Binding-site contacts:
Ligand atom C3 contacts residue ASN19 of chain 53.Z at 4.4 Å.
Ligand atom C2 contacts residue ASN19 of chain 53.Z at 3.4 Å.
Ligand atom N2 contacts residue ASN19 of chain 53.Z at 4.0 Å.
Ligand atom O6 contacts residue ASN19 of chain 53.Z at 4.5 Å.
Ligand atom C5 contacts residue ASN19 of chain 53.Z at 3.4 Å.
Ligand atom O7 contacts residue ASN19 of chain 53.Z at 4.5 Å.
Ligand atom C1 contacts residue ASN19 of chain 53.Z at 1.9 Å.
Ligand atom C6 contacts residue ASN19 of chain 53.Z at 4.1 Å.
Ligand atom O5 contacts residue ASN19 of chain 53.Z at 2.2 Å (h-bond).

This protein binds this small molecule.
Small molecule (SMILES): CC(=O)N[C@H]1[C@H](O[C@H]2[C@H](O)[C@@H](NC(C)=O)CO[C@@H]2CO)O[C@H](CO)[C@@H](O)[C@@H]1O

Sequence of chain 53.Z:
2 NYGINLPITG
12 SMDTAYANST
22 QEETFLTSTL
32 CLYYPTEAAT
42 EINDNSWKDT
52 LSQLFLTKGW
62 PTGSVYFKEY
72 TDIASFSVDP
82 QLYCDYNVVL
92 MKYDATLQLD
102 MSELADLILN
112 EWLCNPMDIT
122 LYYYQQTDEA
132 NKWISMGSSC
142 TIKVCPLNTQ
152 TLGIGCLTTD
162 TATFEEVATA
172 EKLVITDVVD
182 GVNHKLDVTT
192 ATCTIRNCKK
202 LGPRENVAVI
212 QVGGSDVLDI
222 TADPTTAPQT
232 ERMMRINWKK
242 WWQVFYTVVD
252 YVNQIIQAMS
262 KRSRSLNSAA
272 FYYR